Binding-site contacts:
Ligand atom C28 contacts residue CYS13 of chain 1.E at 1.8 Å (hydrophobic).
Ligand atom C04 contacts residue GLY61 of chain 1.E at 3.5 Å.
Ligand atom O01 contacts residue CYS13 of chain 1.E at 3.4 Å (h-bond).
Ligand atom F20 contacts residue TYR97 of chain 1.E at 3.3 Å.
Ligand atom C04 contacts residue CYS13 of chain 1.E at 3.9 Å (hydrophobic).
Ligand atom C25 contacts residue GLY11 of chain 1.E at 3.2 Å.
Ligand atom C02 contacts residue ALA60 of chain 1.E at 3.6 Å (hydrophobic).
Ligand atom N03 contacts residue ALA60 of chain 1.E at 3.2 Å (h-bond).
Ligand atom C09 contacts residue TYR97 of chain 1.E at 3.6 Å (hydrophobic).
Ligand atom C12 contacts residue TYR97 of chain 1.E at 3.7 Å (hydrophobic).
Ligand atom C27 contacts residue PRO35 of chain 1.E at 3.6 Å (hydrophobic).
Ligand atom O01 contacts residue GDP1 of chain 1.S at 3.6 Å (h-bond).
Ligand atom C26 contacts residue GLY61 of chain 1.E at 3.6 Å.
Ligand atom C11 contacts residue TYR97 of chain 1.E at 3.4 Å (hydrophobic).
Ligand atom C21 contacts residue ARG69 of chain 1.E at 3.8 Å.
Ligand atom C04 contacts residue ALA60 of chain 1.E at 3.1 Å (hydrophobic).
Ligand atom C02 contacts residue LYS17 of chain 1.E at 3.9 Å.
Ligand atom CL24 contacts residue MET73 of chain 1.E at 3.7 Å.
Ligand atom C16 contacts residue MET73 of chain 1.E at 3.8 Å (hydrophobic).
Ligand atom N08 contacts residue TYR97 of chain 1.E at 3.2 Å (h-bond).
Ligand atom C23 contacts residue TYR97 of chain 1.E at 3.5 Å (hydrophobic).
Ligand atom F20 contacts residue VAL10 of chain 1.E at 3.4 Å.
Ligand atom C02 contacts residue CYS13 of chain 1.E at 2.8 Å (hydrophobic).
Ligand atom C26 contacts residue GLY11 of chain 1.E at 3.7 Å.
Ligand atom C07 contacts residue TYR97 of chain 1.E at 3.2 Å (hydrophobic).
Ligand atom C17 contacts residue MET73 of chain 1.E at 3.5 Å (hydrophobic).
Ligand atom CL24 contacts residue THR59 of chain 1.E at 3.6 Å.
Ligand atom C25 contacts residue TYR97 of chain 1.E at 3.2 Å (hydrophobic).
Ligand atom O01 contacts residue LYS17 of chain 1.E at 2.8 Å (salt-bridge).
Ligand atom C27 contacts residue ALA60 of chain 1.E at 3.9 Å (hydrophobic).
Ligand atom C22 contacts residue GLY61 of chain 1.E at 3.7 Å.
Ligand atom N06 contacts residue GLY61 of chain 1.E at 3.8 Å.
Ligand atom C18 contacts residue MET73 of chain 1.E at 3.8 Å (hydrophobic).
Ligand atom C26 contacts residue ALA60 of chain 1.E at 3.6 Å (hydrophobic).
Ligand atom N03 contacts residue CYS13 of chain 1.E at 3.5 Å (h-bond).
Ligand atom C28 contacts residue PRO35 of chain 1.E at 3.6 Å (hydrophobic).
Ligand atom C27 contacts residue CYS13 of chain 1.E at 2.2 Å (hydrophobic).
Ligand atom N10 contacts residue HIS96 of chain 1.E at 3.2 Å (h-bond).
Ligand atom C22 contacts residue TYR97 of chain 1.E at 3.8 Å (hydrophobic).
Ligand atom N06 contacts residue TYR97 of chain 1.E at 3.5 Å (h-bond).

A small-molecule ligand and the protein it binds are described below.
Small molecule (SMILES): CCC(=O)N1CCN(c2ncnc3cc(-c4ccccc4F)c(Cl)cc23)CC1

Sequence of chain 1.E:
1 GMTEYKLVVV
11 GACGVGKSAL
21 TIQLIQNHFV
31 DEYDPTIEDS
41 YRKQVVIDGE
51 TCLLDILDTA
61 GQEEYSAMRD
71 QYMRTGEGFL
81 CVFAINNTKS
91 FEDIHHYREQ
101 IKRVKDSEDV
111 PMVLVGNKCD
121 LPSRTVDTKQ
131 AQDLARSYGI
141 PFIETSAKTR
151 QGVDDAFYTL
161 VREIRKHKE